Sequence of chain 2.B:
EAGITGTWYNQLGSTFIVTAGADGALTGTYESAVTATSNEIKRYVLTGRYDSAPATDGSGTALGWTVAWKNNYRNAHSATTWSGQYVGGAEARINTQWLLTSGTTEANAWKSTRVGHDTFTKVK

Binding-site contacts:
Ligand atom C9 contacts residue TRP69 of chain 1.A at 3.9 Å (hydrophobic).
Ligand atom C23 contacts residue LYS111 of chain 2.B at 3.7 Å.
Ligand atom C8 contacts residue TRP69 of chain 1.A at 3.6 Å (hydrophobic).
Ligand atom C3 contacts residue LEU12 of chain 1.A at 3.6 Å (hydrophobic).
Ligand atom C3 contacts residue SER14 of chain 1.A at 3.7 Å.
Ligand atom C21 contacts residue ARG114 of chain 1.A at 3.5 Å.
Ligand atom C3 contacts residue ASP118 of chain 1.A at 3.7 Å.
Ligand atom C7 contacts residue TRP69 of chain 1.A at 3.8 Å (hydrophobic).
Ligand atom C4 contacts residue LEU12 of chain 1.A at 3.9 Å (hydrophobic).
Ligand atom N2 contacts residue LEU12 of chain 1.A at 3.8 Å.
Ligand atom S1 contacts residue TRP82 of chain 1.A at 3.7 Å.
Ligand atom C5 contacts residue TRP98 of chain 1.A at 3.8 Å (hydrophobic).
Ligand atom N1 contacts residue ASN10 of chain 1.A at 4.0 Å.
Ligand atom C6 contacts residue TRP98 of chain 1.A at 3.3 Å (hydrophobic).
Ligand atom C5 contacts residue ASP118 of chain 1.A at 3.9 Å.
Ligand atom O3 contacts residue TYR30 of chain 1.A at 2.7 Å (h-bond).
Ligand atom S1 contacts residue THR80 of chain 1.A at 3.3 Å (h-bond).
Ligand atom O27 contacts residue LYS111 of chain 2.B at 2.6 Å (salt-bridge).
Ligand atom C3 contacts residue TYR30 of chain 1.A at 3.5 Å (hydrophobic).
Ligand atom C22 contacts residue LYS111 of chain 2.B at 3.8 Å.
Ligand atom N1 contacts residue ASP118 of chain 1.A at 2.8 Å (salt-bridge).
Ligand atom C2 contacts residue TRP110 of chain 2.B at 3.5 Å (hydrophobic).
Ligand atom C7 contacts residue SER32 of chain 1.A at 3.8 Å.
Ligand atom C3 contacts residue ASN10 of chain 1.A at 3.8 Å.
Ligand atom O2 contacts residue ALA76 of chain 1.A at 3.9 Å.
Ligand atom O26 contacts residue ARG114 of chain 1.A at 3.1 Å (salt-bridge).
Ligand atom C5 contacts residue LEU12 of chain 1.A at 3.8 Å (hydrophobic).
Ligand atom C1 contacts residue SER78 of chain 1.A at 3.7 Å.
Ligand atom N2 contacts residue SER32 of chain 1.A at 3.4 Å (h-bond).
Ligand atom O3 contacts residue SER14 of chain 1.A at 2.7 Å (h-bond).
Ligand atom O2 contacts residue SER78 of chain 1.A at 2.8 Å (h-bond).
Ligand atom O3 contacts residue ASN10 of chain 1.A at 3.0 Å (h-bond).
Ligand atom S1 contacts residue TRP69 of chain 1.A at 3.6 Å.
Ligand atom N25 contacts residue LYS111 of chain 2.B at 3.3 Å (salt-bridge).
Ligand atom N1 contacts residue LEU12 of chain 1.A at 3.6 Å.
Ligand atom O2 contacts residue LEU100 of chain 1.A at 3.9 Å.
Ligand atom C10 contacts residue TRP69 of chain 1.A at 3.6 Å (hydrophobic).
Ligand atom O3 contacts residue ASP118 of chain 1.A at 3.8 Å.
Ligand atom N1 contacts residue TYR30 of chain 1.A at 3.9 Å.
Ligand atom C4 contacts residue TRP110 of chain 2.B at 3.8 Å (hydrophobic).

Sequence of chain 1.A:
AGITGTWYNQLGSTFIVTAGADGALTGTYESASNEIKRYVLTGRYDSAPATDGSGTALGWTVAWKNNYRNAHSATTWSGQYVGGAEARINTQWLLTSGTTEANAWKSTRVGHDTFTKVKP

A protein and the small-molecule ligand that binds it are described below.
Small molecule (SMILES): O=C(CCCC[C@@H]1SC[C@@H]2NC(=O)N[C@@H]21)Nc1ccc([N+](=O)[O-])cc1